Sequence of chain 1.A:
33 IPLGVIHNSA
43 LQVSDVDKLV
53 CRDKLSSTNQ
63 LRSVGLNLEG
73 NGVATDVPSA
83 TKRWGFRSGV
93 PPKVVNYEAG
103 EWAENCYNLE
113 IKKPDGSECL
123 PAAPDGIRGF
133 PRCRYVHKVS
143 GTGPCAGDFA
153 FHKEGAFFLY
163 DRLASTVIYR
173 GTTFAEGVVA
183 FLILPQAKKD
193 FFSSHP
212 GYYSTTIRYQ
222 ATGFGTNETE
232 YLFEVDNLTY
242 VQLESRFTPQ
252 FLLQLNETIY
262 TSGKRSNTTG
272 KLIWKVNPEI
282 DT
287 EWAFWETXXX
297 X

This protein binds this small molecule.
Small molecule (SMILES): CC(=O)N[C@H]1[C@H](O[C@H]2[C@H](O)[C@@H](NC(C)=O)CO[C@@H]2CO)O[C@H](CO)[C@@H](O)[C@@H]1O

Binding-site contacts:
Ligand atom O5 contacts residue ASN238 of chain 1.A at 2.4 Å (h-bond).
Ligand atom N2 contacts residue ASN238 of chain 1.A at 2.9 Å (h-bond).
Ligand atom C7 contacts residue ASN238 of chain 1.A at 3.7 Å.
Ligand atom C4 contacts residue ASN238 of chain 1.A at 4.2 Å.
Ligand atom C1 contacts residue ASN238 of chain 1.A at 1.4 Å.
Ligand atom O7 contacts residue ASN238 of chain 1.A at 4.1 Å.
Ligand atom C2 contacts residue ASN238 of chain 1.A at 2.4 Å.
Ligand atom C5 contacts residue ASN238 of chain 1.A at 3.7 Å.
Ligand atom C3 contacts residue ASN238 of chain 1.A at 3.8 Å.